A protein and the small-molecule ligand that binds it are described below.
Small molecule (SMILES): CC[C@@H]1CC[C@@H](C(=O)N2CCN(C(C)=O)[C@H](C)C2)N1C(=O)C1=C(C(C)C)N2C(=N[C@@](C)(c3ccc(Cl)cc3)[C@H]2c2ccc(Cl)cc2)S1

Binding-site contacts:
Ligand atom C12 contacts residue GLN50 of chain 1.A at 3.8 Å.
Ligand atom CL1 contacts residue LEU35 of chain 1.A at 3.8 Å.
Ligand atom C30 contacts residue HIS74 of chain 1.A at 4.0 Å.
Ligand atom C7 contacts residue GLN50 of chain 1.A at 3.9 Å.
Ligand atom CL1 contacts residue PHE69 of chain 1.A at 4.0 Å.
Ligand atom N2 contacts residue GLN50 of chain 1.A at 4.1 Å.
Ligand atom C11 contacts residue MET40 of chain 1.A at 3.8 Å (hydrophobic).
Ligand atom N1 contacts residue MET40 of chain 1.A at 4.0 Å.
Ligand atom C4 contacts residue GLN50 of chain 1.A at 3.4 Å.
Ligand atom C22 contacts residue VAL71 of chain 1.A at 3.8 Å (hydrophobic).
Ligand atom C31 contacts residue VAL71 of chain 1.A at 3.2 Å (hydrophobic).
Ligand atom CL1 contacts residue ILE39 of chain 1.A at 3.6 Å.
Ligand atom C4 contacts residue TYR45 of chain 1.A at 3.7 Å (hydrophobic).
Ligand atom N5 contacts residue VAL71 of chain 1.A at 4.0 Å.
Ligand atom C9 contacts residue GLN50 of chain 1.A at 3.8 Å.
Ligand atom C31 contacts residue HIS74 of chain 1.A at 3.5 Å.
Ligand atom O3 contacts residue MET40 of chain 1.A at 3.9 Å.
Ligand atom C23 contacts residue VAL71 of chain 1.A at 4.0 Å (hydrophobic).
Ligand atom C6 contacts residue MET40 of chain 1.A at 3.8 Å (hydrophobic).
Ligand atom C3 contacts residue VAL53 of chain 1.A at 3.8 Å (hydrophobic).
Ligand atom C31 contacts residue ILE77 of chain 1.A at 3.8 Å (hydrophobic).
Ligand atom C23 contacts residue ILE39 of chain 1.A at 3.9 Å (hydrophobic).
Ligand atom C25 contacts residue LEU32 of chain 1.A at 3.4 Å (hydrophobic).
Ligand atom C15 contacts residue MET40 of chain 1.A at 4.0 Å (hydrophobic).
Ligand atom C5 contacts residue TYR45 of chain 1.A at 3.8 Å (hydrophobic).
Ligand atom C24 contacts residue ILE39 of chain 1.A at 3.8 Å (hydrophobic).
Ligand atom C36 contacts residue MET40 of chain 1.A at 3.7 Å (hydrophobic).
Ligand atom C3 contacts residue VAL71 of chain 1.A at 3.6 Å (hydrophobic).
Ligand atom C26 contacts residue GLY36 of chain 1.A at 3.9 Å.
Ligand atom CL2 contacts residue LEU32 of chain 1.A at 4.0 Å.
Ligand atom C2 contacts residue MET40 of chain 1.A at 4.0 Å (hydrophobic).
Ligand atom C1 contacts residue GLN50 of chain 1.A at 3.4 Å.
Ligand atom C26 contacts residue LEU32 of chain 1.A at 3.7 Å (hydrophobic).
Ligand atom C36 contacts residue GLY36 of chain 1.A at 3.4 Å.
Ligand atom C32 contacts residue VAL71 of chain 1.A at 3.4 Å (hydrophobic).
Ligand atom C25 contacts residue GLY36 of chain 1.A at 3.6 Å.
Ligand atom CL2 contacts residue HIS74 of chain 1.A at 3.8 Å.
Ligand atom O1 contacts residue GLN50 of chain 1.A at 3.6 Å.
Ligand atom CL2 contacts residue TYR78 of chain 1.A at 3.6 Å.
Ligand atom C34 contacts residue MET40 of chain 1.A at 3.9 Å (hydrophobic).

Sequence of chain 1.A:
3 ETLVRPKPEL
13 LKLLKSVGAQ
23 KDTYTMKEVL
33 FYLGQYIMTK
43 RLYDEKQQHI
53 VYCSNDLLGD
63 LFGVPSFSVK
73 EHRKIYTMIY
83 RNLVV